Binding-site contacts:
Ligand atom O7 contacts residue ASN113 of chain 1.A at 4.2 Å.
Ligand atom C7 contacts residue ASN113 of chain 1.A at 3.8 Å.
Ligand atom C5 contacts residue HIS137 of chain 1.A at 4.4 Å.
Ligand atom O5 contacts residue HIS137 of chain 1.A at 4.3 Å.
Ligand atom C2 contacts residue ASN113 of chain 1.A at 2.4 Å.
Ligand atom O5 contacts residue ASN113 of chain 1.A at 2.3 Å (h-bond).
Ligand atom O6 contacts residue HIS137 of chain 1.A at 3.2 Å (h-bond).
Ligand atom C3 contacts residue ASN113 of chain 1.A at 3.8 Å.
Ligand atom C1 contacts residue ASN113 of chain 1.A at 1.4 Å.
Ligand atom C6 contacts residue HIS137 of chain 1.A at 4.4 Å.
Ligand atom N2 contacts residue ASN113 of chain 1.A at 2.9 Å (h-bond).
Ligand atom C5 contacts residue ASN113 of chain 1.A at 3.6 Å.
Ligand atom C4 contacts residue ASN113 of chain 1.A at 4.2 Å.

A small-molecule ligand and the protein it binds are described below.
Small molecule (SMILES): CC(=O)N[C@@H]1[C@@H](O)[C@H](O)[C@@H](CO)O[C@H]1O

Sequence of chain 1.A:
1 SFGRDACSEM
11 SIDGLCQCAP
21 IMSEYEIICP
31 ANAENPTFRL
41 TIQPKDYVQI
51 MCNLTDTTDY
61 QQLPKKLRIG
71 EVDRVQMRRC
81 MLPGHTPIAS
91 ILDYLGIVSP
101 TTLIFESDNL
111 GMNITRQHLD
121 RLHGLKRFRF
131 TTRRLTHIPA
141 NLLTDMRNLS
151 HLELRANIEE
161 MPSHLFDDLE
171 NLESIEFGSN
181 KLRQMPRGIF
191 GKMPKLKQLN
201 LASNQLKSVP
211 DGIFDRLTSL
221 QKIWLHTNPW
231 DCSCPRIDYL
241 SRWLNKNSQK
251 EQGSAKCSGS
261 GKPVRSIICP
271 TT